Binding-site contacts:
Ligand atom CA contacts residue GLY1 of chain 1.Q at 4.0 Å.
Ligand atom OXT contacts residue GLY1 of chain 1.Q at 4.4 Å.
Ligand atom OXT contacts residue PRO51 of chain 1.B at 4.3 Å.
Ligand atom N contacts residue PRO51 of chain 1.B at 3.8 Å.
Ligand atom O contacts residue THR50 of chain 1.B at 4.3 Å.
Ligand atom OXT contacts residue PRO52 of chain 1.B at 3.9 Å.
Ligand atom O contacts residue GLY1 of chain 1.Q at 3.5 Å (h-bond).
Ligand atom N contacts residue PRO52 of chain 1.B at 4.2 Å.
Ligand atom OXT contacts residue LEU31 of chain 1.B at 4.3 Å.
Ligand atom C contacts residue GLY1 of chain 1.Q at 3.8 Å.
Ligand atom C contacts residue PRO52 of chain 1.B at 3.8 Å (hydrophobic).
Ligand atom OXT contacts residue GLU29 of chain 1.B at 4.0 Å.
Ligand atom O contacts residue PRO52 of chain 1.B at 3.6 Å (h-bond).
Ligand atom CA contacts residue LEU31 of chain 1.B at 4.2 Å (hydrophobic).
Ligand atom O contacts residue PHE39 of chain 1.B at 4.2 Å.
Ligand atom O contacts residue PRO51 of chain 1.B at 2.5 Å (h-bond).
Ligand atom OXT contacts residue PRO53 of chain 1.B at 3.9 Å.
Ligand atom C contacts residue PRO51 of chain 1.B at 3.7 Å (hydrophobic).

Sequence of chain 1.B:
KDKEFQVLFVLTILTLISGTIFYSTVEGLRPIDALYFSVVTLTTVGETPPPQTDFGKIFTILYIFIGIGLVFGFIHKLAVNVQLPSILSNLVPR

A small-molecule ligand and the protein it binds are described below.
Small molecule (SMILES): NCC(=O)O